Sequence of chain 1.C:
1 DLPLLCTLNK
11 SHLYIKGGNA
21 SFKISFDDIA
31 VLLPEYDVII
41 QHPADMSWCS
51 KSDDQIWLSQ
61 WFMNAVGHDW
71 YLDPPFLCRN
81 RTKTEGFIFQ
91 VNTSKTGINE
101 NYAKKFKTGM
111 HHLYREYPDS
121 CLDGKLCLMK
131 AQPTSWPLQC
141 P

Binding-site contacts:
Ligand atom O5 contacts residue SER94 of chain 1.C at 4.0 Å.
Ligand atom C1 contacts residue LEU126 of chain 1.C at 4.1 Å (hydrophobic).
Ligand atom O6 contacts residue SER26 of chain 1.B at 3.9 Å.
Ligand atom C2 contacts residue ASN92 of chain 1.C at 2.4 Å.
Ligand atom O7 contacts residue GLN27 of chain 1.B at 3.9 Å.
Ligand atom C8 contacts residue LEU33 of chain 1.C at 3.9 Å (hydrophobic).
Ligand atom C4 contacts residue GLN27 of chain 1.B at 3.8 Å.
Ligand atom C3 contacts residue ASN92 of chain 1.C at 3.8 Å.
Ligand atom C3 contacts residue LEU126 of chain 1.C at 4.0 Å (hydrophobic).
Ligand atom N2 contacts residue LEU126 of chain 1.C at 3.9 Å.
Ligand atom C6 contacts residue GLN27 of chain 1.B at 4.0 Å.
Ligand atom C6 contacts residue ASN99 of chain 1.C at 3.9 Å.
Ligand atom O3 contacts residue GLN27 of chain 1.B at 3.7 Å.
Ligand atom O5 contacts residue ASN92 of chain 1.C at 2.3 Å (h-bond).
Ligand atom C8 contacts residue THR96 of chain 1.C at 3.6 Å.
Ligand atom C6 contacts residue SER26 of chain 1.B at 3.9 Å.
Ligand atom C2 contacts residue GLN27 of chain 1.B at 4.0 Å.
Ligand atom O7 contacts residue ASN28 of chain 1.B at 3.0 Å (h-bond).
Ligand atom C1 contacts residue ASN92 of chain 1.C at 1.4 Å.
Ligand atom C7 contacts residue ASN28 of chain 1.B at 4.1 Å.
Ligand atom C6 contacts residue THR96 of chain 1.C at 3.4 Å.
Ligand atom O5 contacts residue GLN27 of chain 1.B at 3.9 Å.
Ligand atom C5 contacts residue ASN92 of chain 1.C at 3.6 Å.
Ligand atom N2 contacts residue ASN92 of chain 1.C at 2.9 Å (h-bond).
Ligand atom C1 contacts residue SER26 of chain 1.B at 3.6 Å.
Ligand atom C7 contacts residue ASN92 of chain 1.C at 3.2 Å.
Ligand atom C8 contacts residue GLN90 of chain 1.C at 3.9 Å.
Ligand atom O6 contacts residue THR96 of chain 1.C at 3.7 Å.
Ligand atom O5 contacts residue GLN27 of chain 1.B at 3.8 Å.
Ligand atom C8 contacts residue LEU128 of chain 1.C at 3.7 Å (hydrophobic).
Ligand atom C1 contacts residue SER94 of chain 1.C at 3.9 Å.
Ligand atom N2 contacts residue LEU128 of chain 1.C at 4.0 Å.
Ligand atom O6 contacts residue ASN99 of chain 1.C at 3.6 Å.
Ligand atom C5 contacts residue GLN27 of chain 1.B at 3.8 Å.
Ligand atom O6 contacts residue ILE98 of chain 1.C at 3.9 Å.
Ligand atom O5 contacts residue ASN99 of chain 1.C at 3.9 Å.
Ligand atom C8 contacts residue ALA30 of chain 1.C at 3.7 Å (hydrophobic).
Ligand atom O6 contacts residue GLN27 of chain 1.B at 3.5 Å (h-bond).
Ligand atom O7 contacts residue ASN92 of chain 1.C at 3.0 Å (h-bond).
Ligand atom C7 contacts residue LEU128 of chain 1.C at 3.8 Å (hydrophobic).

Sequence of chain 1.B:
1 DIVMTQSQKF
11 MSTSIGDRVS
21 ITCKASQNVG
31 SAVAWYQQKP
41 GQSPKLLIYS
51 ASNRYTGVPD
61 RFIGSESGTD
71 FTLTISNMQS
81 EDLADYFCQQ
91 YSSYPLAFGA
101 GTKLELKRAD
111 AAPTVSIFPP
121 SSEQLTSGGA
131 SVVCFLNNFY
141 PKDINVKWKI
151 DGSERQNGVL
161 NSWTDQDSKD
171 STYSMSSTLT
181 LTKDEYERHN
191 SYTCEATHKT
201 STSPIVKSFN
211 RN

This protein binds this small molecule.
Small molecule (SMILES): CC(=O)N[C@H]1[C@H](O[C@H]2[C@H](O)[C@@H](NC(C)=O)CO[C@@H]2CO)O[C@H](CO)[C@@H](O[C@@H]2O[C@H](CO[C@H]3O[C@H](CO[C@@H]4C[C@@H](O)[C@H](O)[C@@H](CO)O4)[C@@H](O)[C@H](O[C@H]4O[C@H](CO)[C@@H](O)[C@H](O)[C@@H]4O)[C@@H]3O)[C@@H](O)[C@H](O[C@H]3O[C@H](CO)[C@@H](O)[C@H](O)[C@@H]3O)[C@@H]2O)[C@@H]1O